Binding-site contacts:
Ligand atom OXT contacts residue LEU31 of chain 1.D at 4.2 Å.
Ligand atom CA contacts residue GLY1 of chain 1.IA at 3.9 Å.
Ligand atom O contacts residue GLU29 of chain 1.D at 3.6 Å (salt-bridge).
Ligand atom O contacts residue PRO53 of chain 1.D at 3.4 Å.
Ligand atom O contacts residue GLY1 of chain 1.IA at 4.1 Å.
Ligand atom N contacts residue PRO51 of chain 1.D at 4.5 Å.
Ligand atom C contacts residue PRO51 of chain 1.D at 4.2 Å (hydrophobic).
Ligand atom OXT contacts residue PRO52 of chain 1.D at 4.1 Å.
Ligand atom O contacts residue PRO52 of chain 1.D at 3.5 Å (h-bond).
Ligand atom CA contacts residue GLN54 of chain 1.D at 3.9 Å.
Ligand atom CA contacts residue LEU31 of chain 1.D at 4.4 Å (hydrophobic).
Ligand atom OXT contacts residue PHE39 of chain 1.D at 4.4 Å.
Ligand atom C contacts residue GLU29 of chain 1.D at 4.5 Å.
Ligand atom OXT contacts residue GLY1 of chain 1.IA at 2.0 Å (h-bond).
Ligand atom OXT contacts residue PRO51 of chain 1.D at 3.6 Å.
Ligand atom C contacts residue PRO53 of chain 1.D at 4.3 Å (hydrophobic).
Ligand atom C contacts residue PRO52 of chain 1.D at 3.7 Å (hydrophobic).
Ligand atom O contacts residue GLN54 of chain 1.D at 4.0 Å.
Ligand atom N contacts residue GLY1 of chain 1.IA at 3.5 Å (h-bond).
Ligand atom C contacts residue LEU31 of chain 1.D at 4.4 Å (hydrophobic).
Ligand atom CA contacts residue PRO52 of chain 1.D at 4.2 Å (hydrophobic).
Ligand atom O contacts residue LEU31 of chain 1.D at 4.4 Å.
Ligand atom C contacts residue GLY1 of chain 1.IA at 3.1 Å.

The small molecule below binds the protein below.
Small molecule (SMILES): NCC(=O)O

Sequence of chain 1.D:
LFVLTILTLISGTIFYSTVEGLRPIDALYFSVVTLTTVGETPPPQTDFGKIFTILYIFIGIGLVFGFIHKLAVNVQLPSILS